Binding-site contacts:
Ligand atom N2 contacts residue GLN322 of chain 1.A at 4.4 Å.
Ligand atom C1 contacts residue ASN35 of chain 1.A at 1.6 Å.
Ligand atom C1 contacts residue THR37 of chain 1.A at 4.4 Å.
Ligand atom C7 contacts residue ASN35 of chain 1.A at 3.3 Å.
Ligand atom C8 contacts residue ASN35 of chain 1.A at 4.4 Å.
Ligand atom O5 contacts residue ASN35 of chain 1.A at 2.5 Å (h-bond).
Ligand atom O5 contacts residue THR37 of chain 1.A at 3.7 Å.
Ligand atom C4 contacts residue ASN35 of chain 1.A at 4.3 Å.
Ligand atom C2 contacts residue ASN35 of chain 1.A at 2.5 Å.
Ligand atom C3 contacts residue ASN35 of chain 1.A at 3.9 Å.
Ligand atom C7 contacts residue GLN322 of chain 1.A at 4.4 Å.
Ligand atom O7 contacts residue ASN35 of chain 1.A at 3.4 Å (h-bond).
Ligand atom C6 contacts residue THR37 of chain 1.A at 4.3 Å.
Ligand atom C8 contacts residue GLN322 of chain 1.A at 3.9 Å.
Ligand atom C5 contacts residue ASN35 of chain 1.A at 3.8 Å.
Ligand atom N2 contacts residue ASN35 of chain 1.A at 2.9 Å (h-bond).

A protein and the small-molecule ligand that binds it are described below.
Small molecule (SMILES): CC(=O)N[C@@H]1[C@@H](O)[C@H](O)[C@@H](CO)O[C@H]1O

Sequence of chain 1.A:
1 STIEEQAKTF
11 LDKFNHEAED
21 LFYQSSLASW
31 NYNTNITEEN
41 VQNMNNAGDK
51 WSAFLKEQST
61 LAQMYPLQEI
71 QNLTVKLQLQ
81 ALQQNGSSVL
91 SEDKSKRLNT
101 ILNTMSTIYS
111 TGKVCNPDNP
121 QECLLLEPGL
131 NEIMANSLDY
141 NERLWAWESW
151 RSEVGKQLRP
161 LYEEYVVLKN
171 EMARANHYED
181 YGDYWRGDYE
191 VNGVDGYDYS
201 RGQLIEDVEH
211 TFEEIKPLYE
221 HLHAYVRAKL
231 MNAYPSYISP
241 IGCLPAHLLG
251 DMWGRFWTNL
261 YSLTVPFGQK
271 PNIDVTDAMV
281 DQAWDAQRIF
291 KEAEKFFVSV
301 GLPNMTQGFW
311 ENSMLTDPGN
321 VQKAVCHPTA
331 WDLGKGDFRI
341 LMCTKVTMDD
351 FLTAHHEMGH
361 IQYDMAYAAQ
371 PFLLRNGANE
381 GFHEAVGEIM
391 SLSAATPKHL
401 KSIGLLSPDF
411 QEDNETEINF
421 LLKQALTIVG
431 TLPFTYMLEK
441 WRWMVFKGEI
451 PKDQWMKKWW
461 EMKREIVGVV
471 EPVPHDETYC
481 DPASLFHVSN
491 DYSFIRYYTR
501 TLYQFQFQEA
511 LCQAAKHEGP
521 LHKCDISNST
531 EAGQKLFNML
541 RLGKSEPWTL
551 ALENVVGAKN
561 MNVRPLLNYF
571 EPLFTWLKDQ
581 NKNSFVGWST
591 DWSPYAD